Sequence of chain 1.E:
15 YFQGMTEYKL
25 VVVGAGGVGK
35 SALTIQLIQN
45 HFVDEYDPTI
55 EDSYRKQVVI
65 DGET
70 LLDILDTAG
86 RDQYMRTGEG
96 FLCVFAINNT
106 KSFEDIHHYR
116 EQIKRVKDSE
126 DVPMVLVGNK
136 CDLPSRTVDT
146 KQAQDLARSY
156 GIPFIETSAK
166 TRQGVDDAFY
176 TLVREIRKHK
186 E

This small molecule binds to this protein.
Small molecule (SMILES): NC[C@@H]1COc2cc(Cl)ccc2O1

Binding-site contacts:
Ligand atom C9 contacts residue HIS113 of chain 1.E at 4.4 Å.
Ligand atom C1 contacts residue HIS113 of chain 1.E at 4.2 Å.
Ligand atom C4 contacts residue TYR114 of chain 1.E at 4.2 Å (hydrophobic).
Ligand atom CL contacts residue TYR114 of chain 1.E at 4.0 Å.
Ligand atom N13 contacts residue ASP110 of chain 1.E at 3.4 Å (salt-bridge).
Ligand atom C5 contacts residue ASP110 of chain 1.E at 4.4 Å.
Ligand atom C12 contacts residue ASP110 of chain 1.E at 4.5 Å.
Ligand atom C3 contacts residue HIS113 of chain 1.E at 3.7 Å.
Ligand atom C4 contacts residue HIS113 of chain 1.E at 4.3 Å.
Ligand atom CL contacts residue GLN117 of chain 1.E at 3.1 Å.
Ligand atom C2 contacts residue ARG86 of chain 1.E at 4.3 Å.
Ligand atom C12 contacts residue LYS106 of chain 1.E at 4.0 Å.
Ligand atom C2 contacts residue HIS113 of chain 1.E at 3.9 Å.
Ligand atom O10 contacts residue ASP110 of chain 1.E at 3.6 Å.
Ligand atom O10 contacts residue LYS106 of chain 1.E at 4.5 Å.
Ligand atom O7 contacts residue HIS113 of chain 1.E at 4.2 Å.
Ligand atom C1 contacts residue ARG86 of chain 1.E at 4.4 Å.
Ligand atom C8 contacts residue HIS113 of chain 1.E at 4.1 Å.
Ligand atom O10 contacts residue HIS113 of chain 1.E at 4.0 Å.
Ligand atom CL contacts residue HIS113 of chain 1.E at 4.0 Å.
Ligand atom N13 contacts residue HIS113 of chain 1.E at 3.9 Å.
Ligand atom CL contacts residue ARG86 of chain 1.E at 3.4 Å.
Ligand atom C6 contacts residue HIS113 of chain 1.E at 3.8 Å.
Ligand atom C1 contacts residue TYR114 of chain 1.E at 3.5 Å (hydrophobic).
Ligand atom N13 contacts residue LYS106 of chain 1.E at 3.5 Å (salt-bridge).
Ligand atom C5 contacts residue HIS113 of chain 1.E at 4.1 Å.
Ligand atom C4 contacts residue ASP110 of chain 1.E at 4.0 Å.